Binding-site contacts:
Ligand atom N3 contacts residue ASP482 of chain 1.B at 2.8 Å (salt-bridge).
Ligand atom N1 contacts residue ILE504 of chain 1.B at 3.5 Å.
Ligand atom C1 contacts residue ARG686 of chain 1.B at 3.5 Å.
Ligand atom N6 contacts residue VAL527 of chain 1.B at 3.9 Å.
Ligand atom C3 contacts residue ASP575 of chain 1.B at 3.2 Å.
Ligand atom C2 contacts residue ILE504 of chain 1.B at 3.9 Å (hydrophobic).
Ligand atom N6 contacts residue ASP575 of chain 1.B at 2.9 Å (salt-bridge).
Ligand atom C4 contacts residue ASP575 of chain 1.B at 3.8 Å.
Ligand atom C2 contacts residue ARG686 of chain 1.B at 3.6 Å.
Ligand atom C3 contacts residue ASN502 of chain 1.B at 3.8 Å.
Ligand atom N3 contacts residue ARG686 of chain 1.B at 3.3 Å.
Ligand atom N2 contacts residue ASP575 of chain 1.B at 2.6 Å (salt-bridge).
Ligand atom N4 contacts residue ARG686 of chain 1.B at 3.4 Å (salt-bridge).
Ligand atom N1 contacts residue ARG686 of chain 1.B at 3.9 Å.
Ligand atom C3 contacts residue MET529 of chain 1.B at 3.7 Å (hydrophobic).
Ligand atom C1 contacts residue PHE580 of chain 1.B at 3.8 Å (hydrophobic).
Ligand atom N4 contacts residue LYS609 of chain 1.B at 2.9 Å (salt-bridge).
Ligand atom N1 contacts residue ASN502 of chain 1.B at 3.3 Å (h-bond).
Ligand atom N4 contacts residue PHE580 of chain 1.B at 3.4 Å.
Ligand atom C4 contacts residue LYS609 of chain 1.B at 3.5 Å.
Ligand atom C6 contacts residue ARG686 of chain 1.B at 3.4 Å.
Ligand atom C5 contacts residue LYS609 of chain 1.B at 3.9 Å.
Ligand atom N3 contacts residue ILE504 of chain 1.B at 4.0 Å.
Ligand atom C5 contacts residue PHE580 of chain 1.B at 3.7 Å (hydrophobic).
Ligand atom O4 contacts residue PHE580 of chain 1.B at 3.9 Å.
Ligand atom N2 contacts residue MET529 of chain 1.B at 3.4 Å (h-bond).
Ligand atom C6 contacts residue ASP482 of chain 1.B at 3.6 Å.
Ligand atom C5 contacts residue ARG686 of chain 1.B at 3.3 Å.
Ligand atom O4 contacts residue GLY605 of chain 1.B at 3.4 Å (h-bond).
Ligand atom C1 contacts residue LYS609 of chain 1.B at 3.6 Å.
Ligand atom O4 contacts residue LYS609 of chain 1.B at 2.6 Å (salt-bridge).
Ligand atom N6 contacts residue PHE603 of chain 1.B at 3.5 Å.
Ligand atom C3 contacts residue PHE603 of chain 1.B at 4.0 Å (hydrophobic).
Ligand atom C4 contacts residue MET529 of chain 1.B at 3.7 Å (hydrophobic).
Ligand atom C6 contacts residue GOL1 of chain 1.M at 3.4 Å.
Ligand atom C5 contacts residue GOL1 of chain 1.M at 3.5 Å.
Ligand atom C2 contacts residue ASP482 of chain 1.B at 3.7 Å.
Ligand atom N1 contacts residue ASP482 of chain 1.B at 3.9 Å.
Ligand atom C5 contacts residue PHB1 of chain 1.K at 3.4 Å.
Ligand atom N6 contacts residue ASN502 of chain 1.B at 2.8 Å (h-bond).

Sequence of chain 1.B:
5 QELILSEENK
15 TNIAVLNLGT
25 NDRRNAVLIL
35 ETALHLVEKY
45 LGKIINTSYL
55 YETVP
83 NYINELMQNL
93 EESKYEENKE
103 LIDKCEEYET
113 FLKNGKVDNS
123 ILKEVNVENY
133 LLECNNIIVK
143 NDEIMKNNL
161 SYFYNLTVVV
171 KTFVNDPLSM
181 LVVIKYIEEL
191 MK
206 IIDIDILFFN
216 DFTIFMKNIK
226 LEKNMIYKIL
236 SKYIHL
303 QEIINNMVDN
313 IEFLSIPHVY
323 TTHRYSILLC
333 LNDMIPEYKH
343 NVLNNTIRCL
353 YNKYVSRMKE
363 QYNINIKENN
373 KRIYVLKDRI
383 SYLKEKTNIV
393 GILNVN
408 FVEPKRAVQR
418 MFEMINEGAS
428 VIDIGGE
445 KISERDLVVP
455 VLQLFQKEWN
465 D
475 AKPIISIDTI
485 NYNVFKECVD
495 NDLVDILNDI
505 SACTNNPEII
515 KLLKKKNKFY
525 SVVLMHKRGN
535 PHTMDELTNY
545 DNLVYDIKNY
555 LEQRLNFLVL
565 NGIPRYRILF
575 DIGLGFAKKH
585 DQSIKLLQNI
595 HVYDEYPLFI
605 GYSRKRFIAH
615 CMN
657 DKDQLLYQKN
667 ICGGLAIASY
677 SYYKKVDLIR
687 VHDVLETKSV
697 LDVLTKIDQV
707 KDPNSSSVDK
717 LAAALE

A small-molecule ligand and the protein it binds are described below.
Small molecule (SMILES): Nc1nc2nccnc2c(=O)[nH]1